Sequence of chain 1.A:
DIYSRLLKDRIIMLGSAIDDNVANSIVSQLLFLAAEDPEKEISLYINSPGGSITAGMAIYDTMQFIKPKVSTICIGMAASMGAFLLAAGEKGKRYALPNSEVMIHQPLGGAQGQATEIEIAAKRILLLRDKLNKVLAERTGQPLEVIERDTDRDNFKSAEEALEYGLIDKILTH

This protein binds this small molecule.
Small molecule (SMILES): C[C@@H]1C[C@H]2C(=O)OC[C@H](NC(=O)[C@H](Cc3cc(F)cc(F)c3)NC(=O)CCC3CCCCC3)C(=O)N3CCC[C@H]3C(=O)N3CCCC[C@H]3C(=O)N[C@@H](C)C(=O)N2C1

Sequence of chain 1.B:
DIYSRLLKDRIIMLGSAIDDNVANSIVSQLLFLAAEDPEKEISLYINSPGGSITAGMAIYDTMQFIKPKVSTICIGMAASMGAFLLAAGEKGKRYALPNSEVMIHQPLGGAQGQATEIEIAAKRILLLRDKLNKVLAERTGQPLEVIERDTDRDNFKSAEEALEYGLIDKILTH

Binding-site contacts:
Ligand atom F2 contacts residue TYR62 of chain 1.B at 3.7 Å.
Ligand atom O contacts residue PHE82 of chain 1.A at 3.5 Å.
Ligand atom N contacts residue SER60 of chain 1.B at 3.8 Å.
Ligand atom O contacts residue TYR112 of chain 1.B at 3.6 Å (h-bond).
Ligand atom CB contacts residue ILE90 of chain 1.B at 3.6 Å (hydrophobic).
Ligand atom C7 contacts residue LEU48 of chain 1.A at 3.7 Å (hydrophobic).
Ligand atom C contacts residue SER60 of chain 1.B at 3.3 Å.
Ligand atom CB contacts residue TYR62 of chain 1.B at 3.5 Å (hydrophobic).
Ligand atom N contacts residue TYR62 of chain 1.B at 2.9 Å (h-bond).
Ligand atom F1 contacts residue THR79 of chain 1.A at 3.2 Å.
Ligand atom CA contacts residue TYR62 of chain 1.B at 3.7 Å (hydrophobic).
Ligand atom F1 contacts residue PHE82 of chain 1.A at 3.4 Å.
Ligand atom C2 contacts residue LEU23 of chain 1.B at 3.3 Å (hydrophobic).
Ligand atom C9 contacts residue LEU48 of chain 1.A at 3.8 Å (hydrophobic).
Ligand atom CE1 contacts residue LEU114 of chain 1.B at 3.8 Å (hydrophobic).
Ligand atom O contacts residue SER60 of chain 1.B at 3.2 Å (h-bond).
Ligand atom F2 contacts residue ILE92 of chain 1.B at 3.4 Å.
Ligand atom CD1 contacts residue LEU48 of chain 1.A at 3.8 Å (hydrophobic).
Ligand atom C4 contacts residue ARG22 of chain 1.B at 3.4 Å.
Ligand atom CD contacts residue TYR62 of chain 1.B at 3.2 Å (hydrophobic).
Ligand atom CD contacts residue ILE28 of chain 1.B at 3.4 Å (hydrophobic).
Ligand atom CE contacts residue ASP26 of chain 1.B at 3.1 Å.
Ligand atom CD contacts residue TYR112 of chain 1.B at 3.8 Å (hydrophobic).
Ligand atom CE1 contacts residue THR79 of chain 1.A at 3.7 Å.
Ligand atom CE contacts residue ILE28 of chain 1.B at 3.4 Å (hydrophobic).
Ligand atom C contacts residue TYR62 of chain 1.B at 3.5 Å (hydrophobic).
Ligand atom N contacts residue PHE82 of chain 1.A at 3.8 Å.
Ligand atom C8 contacts residue TYR62 of chain 1.B at 3.8 Å (hydrophobic).
Ligand atom C4 contacts residue ASP26 of chain 1.B at 3.1 Å.
Ligand atom C contacts residue PHE82 of chain 1.A at 3.7 Å (hydrophobic).
Ligand atom CD2 contacts residue TYR62 of chain 1.B at 3.5 Å (hydrophobic).
Ligand atom CZ contacts residue THR79 of chain 1.A at 3.4 Å.
Ligand atom CD1 contacts residue PHE82 of chain 1.A at 3.8 Å (hydrophobic).
Ligand atom CZ contacts residue LEU114 of chain 1.B at 3.6 Å (hydrophobic).
Ligand atom CA contacts residue PHE82 of chain 1.A at 3.7 Å (hydrophobic).
Ligand atom O2 contacts residue LEU48 of chain 1.A at 3.4 Å.
Ligand atom CB contacts residue TYR112 of chain 1.B at 3.8 Å (hydrophobic).
Ligand atom CE contacts residue LEU189 of chain 1.B at 3.5 Å (hydrophobic).
Ligand atom O contacts residue TYR62 of chain 1.B at 2.6 Å (h-bond).
Ligand atom F1 contacts residue LEU114 of chain 1.B at 3.7 Å.